This protein binds this small molecule.
Small molecule (SMILES): CNc1nc2c(CC[C@H]3O[C@H](OC)[C@H](OC)[C@@H](OC)[C@@H]3OC)c3nc(N)[nH]c(=O)c3cc2[nH]1

Sequence of chain 2.A:
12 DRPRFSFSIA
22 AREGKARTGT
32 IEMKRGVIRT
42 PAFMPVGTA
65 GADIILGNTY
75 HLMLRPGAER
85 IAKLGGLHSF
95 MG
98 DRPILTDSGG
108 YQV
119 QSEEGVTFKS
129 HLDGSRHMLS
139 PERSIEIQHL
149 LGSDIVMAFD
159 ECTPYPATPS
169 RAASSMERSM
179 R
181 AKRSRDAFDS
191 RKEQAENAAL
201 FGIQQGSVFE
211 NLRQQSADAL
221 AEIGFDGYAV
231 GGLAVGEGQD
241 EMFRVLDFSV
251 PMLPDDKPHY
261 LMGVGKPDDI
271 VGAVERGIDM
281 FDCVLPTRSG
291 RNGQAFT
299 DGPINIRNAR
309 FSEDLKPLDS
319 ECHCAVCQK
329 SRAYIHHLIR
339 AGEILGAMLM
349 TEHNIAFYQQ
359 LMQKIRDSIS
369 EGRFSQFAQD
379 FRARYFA

Binding-site contacts:
Ligand atom O contacts residue ASP158 of chain 2.A at 3.5 Å (salt-bridge).
Ligand atom O contacts residue GLN205 of chain 2.A at 3.0 Å (h-bond).
Ligand atom N1 contacts residue LEU233 of chain 2.A at 2.8 Å (h-bond).
Ligand atom C9 contacts residue TYR108 of chain 2.A at 3.6 Å (hydrophobic).
Ligand atom C10 contacts residue ASP104 of chain 2.A at 3.3 Å.
Ligand atom N4 contacts residue TYR108 of chain 2.A at 3.7 Å.
Ligand atom C8 contacts residue TYR108 of chain 2.A at 3.5 Å (hydrophobic).
Ligand atom C19 contacts residue TYR260 of chain 2.A at 3.2 Å (hydrophobic).
Ligand atom N4 contacts residue MET262 of chain 2.A at 3.4 Å.
Ligand atom N contacts residue GLY263 of chain 2.A at 3.7 Å.
Ligand atom N contacts residue ALA234 of chain 2.A at 2.9 Å (h-bond).
Ligand atom O4 contacts residue LEU70 of chain 2.A at 3.5 Å.
Ligand atom N3 contacts residue SER105 of chain 2.A at 3.7 Å.
Ligand atom C13 contacts residue GLN109 of chain 2.A at 3.3 Å.
Ligand atom C6 contacts residue MET262 of chain 2.A at 3.7 Å (hydrophobic).
Ligand atom C18 contacts residue ASP282 of chain 2.A at 3.6 Å.
Ligand atom N3 contacts residue ASP104 of chain 2.A at 2.8 Å (salt-bridge).
Ligand atom O contacts residue GLY232 of chain 2.A at 2.9 Å (h-bond).
Ligand atom C6 contacts residue ASP104 of chain 2.A at 3.5 Å.
Ligand atom C2 contacts residue TYR108 of chain 2.A at 3.6 Å (hydrophobic).
Ligand atom C6 contacts residue ASP158 of chain 2.A at 3.6 Å.
Ligand atom C3 contacts residue CYS160 of chain 2.A at 3.7 Å (hydrophobic).
Ligand atom N5 contacts residue TYR108 of chain 2.A at 3.6 Å.
Ligand atom C7 contacts residue TYR108 of chain 2.A at 3.6 Å (hydrophobic).
Ligand atom O5 contacts residue ASP104 of chain 2.A at 3.5 Å.
Ligand atom N5 contacts residue GLY263 of chain 2.A at 3.6 Å.
Ligand atom O contacts residue CYS160 of chain 2.A at 3.5 Å (h-bond).
Ligand atom C contacts residue ALA234 of chain 2.A at 3.7 Å (hydrophobic).
Ligand atom C1 contacts residue GLY263 of chain 2.A at 3.5 Å.
Ligand atom N1 contacts residue MET262 of chain 2.A at 3.6 Å (h-bond).
Ligand atom C20 contacts residue TYR108 of chain 2.A at 3.5 Å (hydrophobic).
Ligand atom N4 contacts residue ASP104 of chain 2.A at 2.8 Å (salt-bridge).
Ligand atom C11 contacts residue ASP104 of chain 2.A at 3.6 Å.
Ligand atom N2 contacts residue ASP158 of chain 2.A at 2.8 Å (salt-bridge).
Ligand atom O contacts residue GLY231 of chain 2.A at 3.3 Å.
Ligand atom C5 contacts residue ASP158 of chain 2.A at 3.6 Å.
Ligand atom C13 contacts residue TYR108 of chain 2.A at 3.6 Å (hydrophobic).
Ligand atom C9 contacts residue ASP104 of chain 2.A at 3.3 Å.
Ligand atom N3 contacts residue ILE203 of chain 2.A at 3.7 Å.
Ligand atom N3 contacts residue ASP158 of chain 2.A at 2.8 Å (salt-bridge).